Binding-site contacts:
Ligand atom C42 contacts residue GLU202 of chain 1.B at 3.3 Å.
Ligand atom C36 contacts residue TYR337 of chain 1.B at 3.5 Å (hydrophobic).
Ligand atom C34 contacts residue HIS447 of chain 1.B at 3.4 Å.
Ligand atom C39 contacts residue TYR337 of chain 1.B at 3.6 Å (hydrophobic).
Ligand atom N3 contacts residue TYR72 of chain 1.B at 3.0 Å (h-bond).
Ligand atom C14 contacts residue TRP286 of chain 1.B at 3.5 Å (hydrophobic).
Ligand atom C30 contacts residue TYR337 of chain 1.B at 3.5 Å (hydrophobic).
Ligand atom C28 contacts residue TYR124 of chain 1.B at 3.6 Å (hydrophobic).
Ligand atom C34 contacts residue TYR449 of chain 1.B at 3.5 Å (hydrophobic).
Ligand atom C21 contacts residue TYR341 of chain 1.B at 3.6 Å (hydrophobic).
Ligand atom C29 contacts residue TYR124 of chain 1.B at 3.5 Å (hydrophobic).
Ligand atom N5 contacts residue TYR337 of chain 1.B at 2.8 Å (h-bond).
Ligand atom C9 contacts residue TRP286 of chain 1.B at 3.2 Å (hydrophobic).
Ligand atom C10 contacts residue TYR124 of chain 1.B at 3.4 Å (hydrophobic).
Ligand atom C15 contacts residue TYR72 of chain 1.B at 3.6 Å (hydrophobic).
Ligand atom C16 contacts residue TRP286 of chain 1.B at 3.4 Å (hydrophobic).
Ligand atom N4 contacts residue PHE338 of chain 1.B at 3.5 Å.
Ligand atom C31 contacts residue TRP86 of chain 1.B at 3.5 Å (hydrophobic).
Ligand atom C36 contacts residue TRP439 of chain 1.B at 3.3 Å (hydrophobic).
Ligand atom N2 contacts residue TRP286 of chain 1.B at 3.6 Å.
Ligand atom N8 contacts residue HIS447 of chain 1.B at 2.8 Å (h-bond).
Ligand atom C34 contacts residue TYR337 of chain 1.B at 3.5 Å (hydrophobic).
Ligand atom N8 contacts residue TYR337 of chain 1.B at 3.6 Å.
Ligand atom N1 contacts residue SER293 of chain 1.B at 3.2 Å (h-bond).
Ligand atom N1 contacts residue GLU292 of chain 1.B at 3.5 Å.
Ligand atom C31 contacts residue TYR337 of chain 1.B at 3.5 Å (hydrophobic).
Ligand atom C10 contacts residue TYR72 of chain 1.B at 3.6 Å (hydrophobic).
Ligand atom C27 contacts residue TYR124 of chain 1.B at 3.3 Å (hydrophobic).
Ligand atom C33 contacts residue HIS447 of chain 1.B at 3.5 Å.
Ligand atom C33 contacts residue TYR337 of chain 1.B at 3.5 Å (hydrophobic).
Ligand atom N1 contacts residue GLN291 of chain 1.B at 3.2 Å (h-bond).
Ligand atom C33 contacts residue TRP86 of chain 1.B at 3.4 Å (hydrophobic).
Ligand atom N6 contacts residue TYR124 of chain 1.B at 3.2 Å (h-bond).
Ligand atom C32 contacts residue TYR337 of chain 1.B at 3.6 Å (hydrophobic).
Ligand atom C12 contacts residue TYR341 of chain 1.B at 3.6 Å (hydrophobic).
Ligand atom C11 contacts residue TYR72 of chain 1.B at 3.5 Å (hydrophobic).
Ligand atom C35 contacts residue TRP439 of chain 1.B at 3.6 Å (hydrophobic).
Ligand atom N8 contacts residue TRP86 of chain 1.B at 3.5 Å.
Ligand atom C20 contacts residue TRP286 of chain 1.B at 3.6 Å (hydrophobic).
Ligand atom C35 contacts residue TYR337 of chain 1.B at 3.6 Å (hydrophobic).

Sequence of chain 1.B:
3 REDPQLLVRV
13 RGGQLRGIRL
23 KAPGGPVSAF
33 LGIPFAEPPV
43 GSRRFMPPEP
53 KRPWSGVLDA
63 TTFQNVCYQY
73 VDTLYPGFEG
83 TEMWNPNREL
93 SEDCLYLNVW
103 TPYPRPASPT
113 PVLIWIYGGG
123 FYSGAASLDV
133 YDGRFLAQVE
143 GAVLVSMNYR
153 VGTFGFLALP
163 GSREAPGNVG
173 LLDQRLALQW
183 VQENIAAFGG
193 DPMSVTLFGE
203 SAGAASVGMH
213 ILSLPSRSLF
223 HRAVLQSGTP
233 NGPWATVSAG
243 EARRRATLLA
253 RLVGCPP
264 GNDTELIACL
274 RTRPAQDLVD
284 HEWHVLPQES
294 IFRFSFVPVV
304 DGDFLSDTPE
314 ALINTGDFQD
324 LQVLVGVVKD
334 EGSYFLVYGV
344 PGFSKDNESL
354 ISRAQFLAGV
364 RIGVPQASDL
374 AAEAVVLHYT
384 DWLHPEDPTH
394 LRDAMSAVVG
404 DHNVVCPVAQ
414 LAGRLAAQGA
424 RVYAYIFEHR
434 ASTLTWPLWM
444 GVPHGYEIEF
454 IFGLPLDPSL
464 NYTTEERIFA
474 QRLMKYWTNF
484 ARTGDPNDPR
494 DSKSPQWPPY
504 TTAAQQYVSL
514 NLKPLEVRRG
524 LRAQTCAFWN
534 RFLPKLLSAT

This small molecule binds to this protein.
Small molecule (SMILES): Nc1ccc2c(c1)c(-c1ccccc1)[n+](CCCCCc1cn(CCNc3c4c(nc5ccccc35)CCCC4)nn1)c1cc(N)ccc21